This small molecule binds to this protein.
Small molecule (SMILES): CCCCCCCCCCCC[N+](C)(C)CCCS(=O)(=O)O

Binding-site contacts:
Ligand atom C10 contacts residue C151 of chain 3.D at 3.4 Å.
Ligand atom C8 contacts residue C151 of chain 3.D at 3.7 Å.
Ligand atom O3S contacts residue ARG224 of chain 3.A at 2.9 Å (salt-bridge).
Ligand atom C7 contacts residue C151 of chain 3.D at 3.4 Å.
Ligand atom O1S contacts residue GLY222 of chain 3.A at 2.3 Å (h-bond).
Ligand atom O3S contacts residue TRP374 of chain 3.A at 3.3 Å.
Ligand atom S1 contacts residue TRP374 of chain 3.A at 4.0 Å.
Ligand atom O3S contacts residue PHE223 of chain 3.A at 3.9 Å.
Ligand atom C9 contacts residue C151 of chain 3.D at 3.4 Å.
Ligand atom O3S contacts residue GLY222 of chain 3.A at 2.9 Å (h-bond).
Ligand atom C6 contacts residue C151 of chain 3.D at 4.2 Å.
Ligand atom C3 contacts residue TRP374 of chain 3.A at 4.3 Å (hydrophobic).
Ligand atom O1S contacts residue PHE223 of chain 3.A at 4.5 Å.
Ligand atom S1 contacts residue LYS215 of chain 3.A at 4.1 Å.
Ligand atom O1S contacts residue TRP374 of chain 3.A at 4.3 Å.
Ligand atom S1 contacts residue GLY222 of chain 3.A at 3.0 Å (h-bond).
Ligand atom O1S contacts residue LYS215 of chain 3.A at 2.7 Å (salt-bridge).
Ligand atom C1 contacts residue TRP374 of chain 3.A at 3.6 Å (hydrophobic).
Ligand atom C13 contacts residue C151 of chain 3.D at 4.5 Å.
Ligand atom C11 contacts residue C151 of chain 3.D at 3.5 Å.
Ligand atom C2 contacts residue TRP374 of chain 3.A at 4.1 Å (hydrophobic).
Ligand atom S1 contacts residue ARG224 of chain 3.A at 4.3 Å.
Ligand atom C16 contacts residue ASP229 of chain 3.A at 4.3 Å.
Ligand atom C5 contacts residue C151 of chain 3.D at 4.0 Å.
Ligand atom C12 contacts residue C151 of chain 3.D at 3.4 Å.
Ligand atom O2S contacts residue ARG224 of chain 3.A at 4.5 Å.
Ligand atom O2S contacts residue GLY222 of chain 3.A at 3.3 Å (h-bond).

Sequence of chain 3.A:
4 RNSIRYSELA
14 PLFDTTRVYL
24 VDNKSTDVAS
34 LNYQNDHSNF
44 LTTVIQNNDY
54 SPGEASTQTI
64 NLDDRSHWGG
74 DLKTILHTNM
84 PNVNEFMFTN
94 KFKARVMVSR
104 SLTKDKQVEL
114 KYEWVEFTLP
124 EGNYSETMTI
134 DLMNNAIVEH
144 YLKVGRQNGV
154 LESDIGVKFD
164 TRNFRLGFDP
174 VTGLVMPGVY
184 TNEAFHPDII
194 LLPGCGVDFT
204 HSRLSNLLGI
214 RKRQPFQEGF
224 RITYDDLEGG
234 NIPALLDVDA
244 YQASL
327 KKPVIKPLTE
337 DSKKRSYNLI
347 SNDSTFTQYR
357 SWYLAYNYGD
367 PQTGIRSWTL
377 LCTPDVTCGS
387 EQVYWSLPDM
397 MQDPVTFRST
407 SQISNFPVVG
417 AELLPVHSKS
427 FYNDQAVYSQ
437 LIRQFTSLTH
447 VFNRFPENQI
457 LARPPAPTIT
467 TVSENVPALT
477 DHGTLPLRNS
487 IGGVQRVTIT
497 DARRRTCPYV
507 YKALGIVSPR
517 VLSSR